Binding-site contacts:
Ligand atom C7 contacts residue ASN83 of chain 1.A at 3.5 Å.
Ligand atom C1 contacts residue ASN79 of chain 1.A at 4.2 Å.
Ligand atom C2 contacts residue ASN83 of chain 1.A at 2.4 Å.
Ligand atom O7 contacts residue ASN83 of chain 1.A at 3.9 Å.
Ligand atom N2 contacts residue ASN83 of chain 1.A at 2.8 Å (h-bond).
Ligand atom O5 contacts residue ASN79 of chain 1.A at 4.2 Å.
Ligand atom C3 contacts residue ASN83 of chain 1.A at 3.7 Å.
Ligand atom C1 contacts residue ASN83 of chain 1.A at 1.4 Å.
Ligand atom C4 contacts residue ASN83 of chain 1.A at 4.2 Å.
Ligand atom C5 contacts residue ASN79 of chain 1.A at 4.4 Å.
Ligand atom O5 contacts residue ASN83 of chain 1.A at 2.3 Å (h-bond).
Ligand atom C5 contacts residue ASN83 of chain 1.A at 3.7 Å.

Sequence of chain 1.A:
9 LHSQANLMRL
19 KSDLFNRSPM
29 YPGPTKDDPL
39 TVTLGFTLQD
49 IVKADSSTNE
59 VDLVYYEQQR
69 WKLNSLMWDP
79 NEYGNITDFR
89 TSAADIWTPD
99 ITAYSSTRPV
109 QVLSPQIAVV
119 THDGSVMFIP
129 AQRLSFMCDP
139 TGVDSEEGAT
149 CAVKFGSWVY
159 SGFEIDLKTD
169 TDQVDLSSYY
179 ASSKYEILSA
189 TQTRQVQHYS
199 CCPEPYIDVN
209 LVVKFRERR

A small-molecule ligand and the protein it binds are described below.
Small molecule (SMILES): CC(=O)N[C@H]1[C@H](O[C@H]2[C@H](O)[C@@H](NC(C)=O)CO[C@@H]2CO)O[C@H](CO)[C@@H](O[C@@H]2O[C@H](CO)[C@@H](O)[C@H](O[C@H]3O[C@H](CO)[C@@H](O)[C@H](O)[C@@H]3O)[C@@H]2O)[C@@H]1O